Binding-site contacts:
Ligand atom O5P contacts residue ASP40 of chain 1.A at 3.3 Å (salt-bridge).
Ligand atom C2 contacts residue TYR109 of chain 1.A at 3.8 Å (hydrophobic).
Ligand atom O4P contacts residue ARG81 of chain 1.A at 2.8 Å (salt-bridge).
Ligand atom C2' contacts residue TYR109 of chain 1.A at 3.5 Å (hydrophobic).
Ligand atom C4 contacts residue TYR109 of chain 1.A at 3.6 Å (hydrophobic).
Ligand atom C5M contacts residue LEU36 of chain 1.A at 3.9 Å (hydrophobic).
Ligand atom P1 contacts residue TYR79 of chain 1.A at 3.6 Å.
Ligand atom C5M contacts residue ARG35 of chain 1.A at 3.8 Å.
Ligand atom C5' contacts residue TYR107 of chain 1.A at 3.6 Å (hydrophobic).
Ligand atom O1P contacts residue TYR79 of chain 1.A at 3.6 Å (h-bond).
Ligand atom P1 contacts residue LYS78 of chain 1.A at 3.8 Å.
Ligand atom O5' contacts residue ARG35 of chain 1.A at 3.6 Å.
Ligand atom C3' contacts residue TYR107 of chain 1.A at 3.9 Å (hydrophobic).
Ligand atom C5' contacts residue ARG81 of chain 1.A at 4.0 Å.
Ligand atom O4 contacts residue LEU37 of chain 1.A at 3.8 Å.
Ligand atom O5P contacts residue ARG35 of chain 1.A at 2.9 Å (salt-bridge).
Ligand atom N3 contacts residue LEU83 of chain 1.A at 3.9 Å.
Ligand atom C4 contacts residue LEU83 of chain 1.A at 3.7 Å (hydrophobic).
Ligand atom O1P contacts residue LYS78 of chain 1.A at 2.8 Å (salt-bridge).
Ligand atom C2 contacts residue ASP77 of chain 1.A at 4.0 Å.
Ligand atom C4' contacts residue ARG81 of chain 1.A at 3.8 Å.
Ligand atom C5 contacts residue LEU83 of chain 1.A at 4.0 Å (hydrophobic).
Ligand atom O5P contacts residue TYR107 of chain 1.A at 4.1 Å.
Ligand atom C5M contacts residue TYR107 of chain 1.A at 3.7 Å (hydrophobic).
Ligand atom O4 contacts residue LEU83 of chain 1.A at 3.6 Å.
Ligand atom O4 contacts residue TYR109 of chain 1.A at 3.9 Å.
Ligand atom C6 contacts residue ARG81 of chain 1.A at 4.0 Å.
Ligand atom P2 contacts residue ARG35 of chain 1.A at 3.6 Å.
Ligand atom O5' contacts residue ARG81 of chain 1.A at 3.1 Å (salt-bridge).
Ligand atom O4' contacts residue ARG81 of chain 1.A at 3.0 Å (salt-bridge).
Ligand atom O2P contacts residue TYR79 of chain 1.A at 2.5 Å (h-bond).
Ligand atom C2' contacts residue TYR107 of chain 1.A at 3.8 Å (hydrophobic).
Ligand atom O4P contacts residue ARG35 of chain 1.A at 2.9 Å (salt-bridge).
Ligand atom O5P contacts residue CA1 of chain 1.B at 3.1 Å.
Ligand atom P2 contacts residue ARG81 of chain 1.A at 4.0 Å.
Ligand atom O3' contacts residue LYS78 of chain 1.A at 3.5 Å (salt-bridge).
Ligand atom O2 contacts residue ASP77 of chain 1.A at 3.8 Å.
Ligand atom P2 contacts residue CA1 of chain 1.B at 4.1 Å.
Ligand atom N3 contacts residue TYR109 of chain 1.A at 3.4 Å.
Ligand atom C5 contacts residue TYR107 of chain 1.A at 4.0 Å (hydrophobic).

Sequence of chain 1.A:
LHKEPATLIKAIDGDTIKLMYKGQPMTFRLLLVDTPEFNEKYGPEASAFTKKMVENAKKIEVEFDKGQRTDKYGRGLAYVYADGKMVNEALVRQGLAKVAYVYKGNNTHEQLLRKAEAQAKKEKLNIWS

This small molecule binds to this protein.
Small molecule (SMILES): Cc1cn([C@H]2C[C@H](OP(=O)(O)O)[C@@H](COP(=O)(O)O)O2)c(=O)[nH]c1=O